Sequence of chain 1.F:
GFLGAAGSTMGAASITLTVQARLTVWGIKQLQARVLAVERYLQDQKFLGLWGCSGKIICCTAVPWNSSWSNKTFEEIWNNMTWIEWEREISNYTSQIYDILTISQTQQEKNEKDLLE

Binding-site contacts:
Ligand atom C7 contacts residue SER102 of chain 1.F at 3.5 Å.
Ligand atom C5 contacts residue ASN100 of chain 1.F at 3.7 Å.
Ligand atom C2 contacts residue ASN100 of chain 1.F at 2.4 Å.
Ligand atom C5 contacts residue TRP103 of chain 1.F at 3.8 Å (hydrophobic).
Ligand atom N2 contacts residue ASN100 of chain 1.F at 2.8 Å (h-bond).
Ligand atom C8 contacts residue SER102 of chain 1.F at 3.2 Å.
Ligand atom O7 contacts residue SER102 of chain 1.F at 3.9 Å.
Ligand atom C4 contacts residue ASN100 of chain 1.F at 4.2 Å.
Ligand atom C6 contacts residue ILE134 of chain 1.F at 4.1 Å (hydrophobic).
Ligand atom C1 contacts residue ASN100 of chain 1.F at 1.4 Å.
Ligand atom O6 contacts residue PRO98 of chain 1.F at 3.9 Å.
Ligand atom C8 contacts residue ASN100 of chain 1.F at 4.4 Å.
Ligand atom N2 contacts residue SER102 of chain 1.F at 3.9 Å.
Ligand atom C6 contacts residue TRP103 of chain 1.F at 4.1 Å (hydrophobic).
Ligand atom O7 contacts residue ASN100 of chain 1.F at 3.4 Å (h-bond).
Ligand atom O6 contacts residue ASN100 of chain 1.F at 4.0 Å.
Ligand atom O4 contacts residue ILE134 of chain 1.F at 3.4 Å.
Ligand atom C7 contacts residue ASN100 of chain 1.F at 3.3 Å.
Ligand atom O5 contacts residue ASN100 of chain 1.F at 2.4 Å (h-bond).
Ligand atom O5 contacts residue TRP103 of chain 1.F at 4.2 Å.
Ligand atom O6 contacts residue TRP103 of chain 1.F at 4.2 Å.
Ligand atom C3 contacts residue ASN100 of chain 1.F at 3.8 Å.
Ligand atom C1 contacts residue TRP103 of chain 1.F at 4.2 Å (hydrophobic).

This small molecule binds to this protein.
Small molecule (SMILES): CC(=O)N[C@@H]1[C@@H](O)[C@H](O)[C@@H](CO)O[C@H]1O